A small-molecule ligand and the protein it binds are described below.
Small molecule (SMILES): CC(C)CCC[C@@H](C)[C@H]1CC[C@H]2[C@@H]3CC=C4C[C@@H](O)CC[C@]4(C)[C@H]3CC[C@]12C

Binding-site contacts:
Ligand atom C12 contacts residue CLR1 of chain 1.C at 4.0 Å.
Ligand atom C26 contacts residue LEU122 of chain 1.A at 3.7 Å (hydrophobic).
Ligand atom O1 contacts residue ARG158 of chain 1.A at 3.3 Å (salt-bridge).
Ligand atom C23 contacts residue CLR1 of chain 1.C at 4.2 Å.
Ligand atom C27 contacts residue CLR1 of chain 1.C at 3.5 Å.
Ligand atom C14 contacts residue CLR1 of chain 1.C at 4.1 Å.
Ligand atom C15 contacts residue TRP165 of chain 1.A at 3.6 Å (hydrophobic).
Ligand atom C7 contacts residue THR80 of chain 1.A at 4.0 Å.
Ligand atom C7 contacts residue ILE161 of chain 1.A at 4.2 Å (hydrophobic).
Ligand atom C6 contacts residue TYR77 of chain 1.A at 4.3 Å (hydrophobic).
Ligand atom C25 contacts residue LEU122 of chain 1.A at 4.2 Å (hydrophobic).
Ligand atom C6 contacts residue SER81 of chain 1.A at 4.0 Å.
Ligand atom C13 contacts residue CLR1 of chain 1.C at 4.5 Å.
Ligand atom C7 contacts residue CYS84 of chain 1.A at 4.0 Å (hydrophobic).
Ligand atom C2 contacts residue ARG158 of chain 1.A at 4.1 Å.
Ligand atom C18 contacts residue TRP165 of chain 1.A at 3.4 Å (hydrophobic).
Ligand atom C5 contacts residue THR80 of chain 1.A at 4.3 Å.
Ligand atom C8 contacts residue ILE161 of chain 1.A at 3.9 Å (hydrophobic).
Ligand atom C3 contacts residue CLR1 of chain 1.C at 4.3 Å.
Ligand atom C21 contacts residue CLR1 of chain 1.C at 3.6 Å.
Ligand atom C6 contacts residue THR80 of chain 1.A at 3.7 Å.
Ligand atom C14 contacts residue CYS84 of chain 1.A at 4.3 Å (hydrophobic).
Ligand atom C11 contacts residue LEU162 of chain 1.A at 4.0 Å (hydrophobic).
Ligand atom O1 contacts residue TYR77 of chain 1.A at 4.2 Å.
Ligand atom C18 contacts residue LEU162 of chain 1.A at 4.3 Å (hydrophobic).
Ligand atom C17 contacts residue CLR1 of chain 1.C at 4.2 Å.
Ligand atom C15 contacts residue CYS84 of chain 1.A at 3.5 Å (hydrophobic).
Ligand atom C7 contacts residue SER81 of chain 1.A at 3.8 Å.
Ligand atom C11 contacts residue CLR1 of chain 1.C at 4.4 Å.
Ligand atom C15 contacts residue SER81 of chain 1.A at 4.4 Å.
Ligand atom C26 contacts residue ILE119 of chain 1.A at 4.4 Å (hydrophobic).
Ligand atom C16 contacts residue TRP165 of chain 1.A at 3.7 Å (hydrophobic).
Ligand atom C6 contacts residue ILE161 of chain 1.A at 4.0 Å (hydrophobic).
Ligand atom C19 contacts residue ILE161 of chain 1.A at 3.5 Å (hydrophobic).
Ligand atom C22 contacts residue TRP165 of chain 1.A at 3.8 Å (hydrophobic).
Ligand atom C9 contacts residue CLR1 of chain 1.C at 4.2 Å.
Ligand atom C26 contacts residue PHE173 of chain 1.A at 4.0 Å (hydrophobic).
Ligand atom C3 contacts residue ARG158 of chain 1.A at 4.3 Å.
Ligand atom C27 contacts residue VAL88 of chain 1.A at 3.9 Å (hydrophobic).
Ligand atom C16 contacts residue CYS84 of chain 1.A at 4.0 Å (hydrophobic).

Sequence of chain 1.A:
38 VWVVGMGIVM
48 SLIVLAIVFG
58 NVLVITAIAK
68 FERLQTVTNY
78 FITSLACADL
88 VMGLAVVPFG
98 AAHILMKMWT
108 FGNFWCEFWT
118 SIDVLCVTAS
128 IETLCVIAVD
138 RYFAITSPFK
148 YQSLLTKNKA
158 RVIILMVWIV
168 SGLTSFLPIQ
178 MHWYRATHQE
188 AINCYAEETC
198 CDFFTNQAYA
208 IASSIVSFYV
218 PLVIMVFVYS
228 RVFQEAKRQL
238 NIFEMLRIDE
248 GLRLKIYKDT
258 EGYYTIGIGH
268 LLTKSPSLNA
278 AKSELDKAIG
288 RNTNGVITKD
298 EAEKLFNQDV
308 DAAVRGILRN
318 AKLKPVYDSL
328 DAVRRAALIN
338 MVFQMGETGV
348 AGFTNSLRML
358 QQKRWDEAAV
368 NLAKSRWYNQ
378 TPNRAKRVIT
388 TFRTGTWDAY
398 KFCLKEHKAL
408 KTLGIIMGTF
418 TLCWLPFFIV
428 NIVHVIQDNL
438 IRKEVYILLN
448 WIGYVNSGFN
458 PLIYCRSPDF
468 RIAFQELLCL